Binding-site contacts:
Ligand atom O53 contacts residue ARG270 of chain 1.D at 2.9 Å (salt-bridge).
Ligand atom O51 contacts residue LYS507 of chain 1.D at 2.4 Å (salt-bridge).
Ligand atom O6 contacts residue TYR567 of chain 1.D at 3.9 Å.
Ligand atom O51 contacts residue LYS569 of chain 1.D at 2.5 Å (salt-bridge).
Ligand atom P5 contacts residue LYS507 of chain 1.D at 3.2 Å.
Ligand atom C4 contacts residue LYS569 of chain 1.D at 4.0 Å.
Ligand atom O43 contacts residue LEU269 of chain 1.D at 3.5 Å (h-bond).
Ligand atom P4 contacts residue LYS569 of chain 1.D at 4.0 Å.
Ligand atom O1 contacts residue ARG568 of chain 1.D at 3.3 Å (salt-bridge).
Ligand atom O53 contacts residue TYR567 of chain 1.D at 3.0 Å (h-bond).
Ligand atom O5 contacts residue ARG270 of chain 1.D at 4.0 Å.
Ligand atom O3 contacts residue ARG568 of chain 1.D at 3.7 Å.
Ligand atom O51 contacts residue ARG510 of chain 1.D at 3.5 Å (salt-bridge).
Ligand atom O5 contacts residue LYS569 of chain 1.D at 3.6 Å (salt-bridge).
Ligand atom P5 contacts residue LYS569 of chain 1.D at 3.5 Å.
Ligand atom O4 contacts residue LYS569 of chain 1.D at 4.2 Å.
Ligand atom O41 contacts residue LYS569 of chain 1.D at 2.9 Å (salt-bridge).
Ligand atom O53 contacts residue LYS507 of chain 1.D at 3.4 Å (salt-bridge).
Ligand atom O4 contacts residue ARG270 of chain 1.D at 4.2 Å.
Ligand atom O52 contacts residue LYS507 of chain 1.D at 3.7 Å.
Ligand atom C1 contacts residue ARG568 of chain 1.D at 4.3 Å.
Ligand atom P5 contacts residue TYR567 of chain 1.D at 3.3 Å.
Ligand atom O51 contacts residue TYR567 of chain 1.D at 2.9 Å (h-bond).
Ligand atom P5 contacts residue ARG270 of chain 1.D at 3.3 Å.
Ligand atom P4 contacts residue THR268 of chain 1.D at 4.3 Å.
Ligand atom O52 contacts residue LYS569 of chain 1.D at 4.1 Å.
Ligand atom O42 contacts residue ARG266 of chain 1.D at 2.7 Å (salt-bridge).
Ligand atom O42 contacts residue LYS569 of chain 1.D at 4.3 Å.
Ligand atom P4 contacts residue ARG266 of chain 1.D at 3.5 Å.
Ligand atom O12 contacts residue ARG568 of chain 1.D at 3.2 Å (salt-bridge).
Ligand atom O11 contacts residue ARG568 of chain 1.D at 3.1 Å (salt-bridge).
Ligand atom O43 contacts residue ARG266 of chain 1.D at 4.3 Å.
Ligand atom P1 contacts residue ARG568 of chain 1.D at 3.4 Å.
Ligand atom O43 contacts residue THR268 of chain 1.D at 4.0 Å.
Ligand atom O41 contacts residue ARG266 of chain 1.D at 3.2 Å (salt-bridge).
Ligand atom O52 contacts residue ARG270 of chain 1.D at 2.8 Å (salt-bridge).
Ligand atom C6 contacts residue ARG568 of chain 1.D at 4.2 Å.
Ligand atom C5 contacts residue ARG270 of chain 1.D at 4.0 Å.
Ligand atom O42 contacts residue THR268 of chain 1.D at 3.7 Å.
Ligand atom O5 contacts residue TYR567 of chain 1.D at 3.4 Å (h-bond).

Sequence of chain 1.D:
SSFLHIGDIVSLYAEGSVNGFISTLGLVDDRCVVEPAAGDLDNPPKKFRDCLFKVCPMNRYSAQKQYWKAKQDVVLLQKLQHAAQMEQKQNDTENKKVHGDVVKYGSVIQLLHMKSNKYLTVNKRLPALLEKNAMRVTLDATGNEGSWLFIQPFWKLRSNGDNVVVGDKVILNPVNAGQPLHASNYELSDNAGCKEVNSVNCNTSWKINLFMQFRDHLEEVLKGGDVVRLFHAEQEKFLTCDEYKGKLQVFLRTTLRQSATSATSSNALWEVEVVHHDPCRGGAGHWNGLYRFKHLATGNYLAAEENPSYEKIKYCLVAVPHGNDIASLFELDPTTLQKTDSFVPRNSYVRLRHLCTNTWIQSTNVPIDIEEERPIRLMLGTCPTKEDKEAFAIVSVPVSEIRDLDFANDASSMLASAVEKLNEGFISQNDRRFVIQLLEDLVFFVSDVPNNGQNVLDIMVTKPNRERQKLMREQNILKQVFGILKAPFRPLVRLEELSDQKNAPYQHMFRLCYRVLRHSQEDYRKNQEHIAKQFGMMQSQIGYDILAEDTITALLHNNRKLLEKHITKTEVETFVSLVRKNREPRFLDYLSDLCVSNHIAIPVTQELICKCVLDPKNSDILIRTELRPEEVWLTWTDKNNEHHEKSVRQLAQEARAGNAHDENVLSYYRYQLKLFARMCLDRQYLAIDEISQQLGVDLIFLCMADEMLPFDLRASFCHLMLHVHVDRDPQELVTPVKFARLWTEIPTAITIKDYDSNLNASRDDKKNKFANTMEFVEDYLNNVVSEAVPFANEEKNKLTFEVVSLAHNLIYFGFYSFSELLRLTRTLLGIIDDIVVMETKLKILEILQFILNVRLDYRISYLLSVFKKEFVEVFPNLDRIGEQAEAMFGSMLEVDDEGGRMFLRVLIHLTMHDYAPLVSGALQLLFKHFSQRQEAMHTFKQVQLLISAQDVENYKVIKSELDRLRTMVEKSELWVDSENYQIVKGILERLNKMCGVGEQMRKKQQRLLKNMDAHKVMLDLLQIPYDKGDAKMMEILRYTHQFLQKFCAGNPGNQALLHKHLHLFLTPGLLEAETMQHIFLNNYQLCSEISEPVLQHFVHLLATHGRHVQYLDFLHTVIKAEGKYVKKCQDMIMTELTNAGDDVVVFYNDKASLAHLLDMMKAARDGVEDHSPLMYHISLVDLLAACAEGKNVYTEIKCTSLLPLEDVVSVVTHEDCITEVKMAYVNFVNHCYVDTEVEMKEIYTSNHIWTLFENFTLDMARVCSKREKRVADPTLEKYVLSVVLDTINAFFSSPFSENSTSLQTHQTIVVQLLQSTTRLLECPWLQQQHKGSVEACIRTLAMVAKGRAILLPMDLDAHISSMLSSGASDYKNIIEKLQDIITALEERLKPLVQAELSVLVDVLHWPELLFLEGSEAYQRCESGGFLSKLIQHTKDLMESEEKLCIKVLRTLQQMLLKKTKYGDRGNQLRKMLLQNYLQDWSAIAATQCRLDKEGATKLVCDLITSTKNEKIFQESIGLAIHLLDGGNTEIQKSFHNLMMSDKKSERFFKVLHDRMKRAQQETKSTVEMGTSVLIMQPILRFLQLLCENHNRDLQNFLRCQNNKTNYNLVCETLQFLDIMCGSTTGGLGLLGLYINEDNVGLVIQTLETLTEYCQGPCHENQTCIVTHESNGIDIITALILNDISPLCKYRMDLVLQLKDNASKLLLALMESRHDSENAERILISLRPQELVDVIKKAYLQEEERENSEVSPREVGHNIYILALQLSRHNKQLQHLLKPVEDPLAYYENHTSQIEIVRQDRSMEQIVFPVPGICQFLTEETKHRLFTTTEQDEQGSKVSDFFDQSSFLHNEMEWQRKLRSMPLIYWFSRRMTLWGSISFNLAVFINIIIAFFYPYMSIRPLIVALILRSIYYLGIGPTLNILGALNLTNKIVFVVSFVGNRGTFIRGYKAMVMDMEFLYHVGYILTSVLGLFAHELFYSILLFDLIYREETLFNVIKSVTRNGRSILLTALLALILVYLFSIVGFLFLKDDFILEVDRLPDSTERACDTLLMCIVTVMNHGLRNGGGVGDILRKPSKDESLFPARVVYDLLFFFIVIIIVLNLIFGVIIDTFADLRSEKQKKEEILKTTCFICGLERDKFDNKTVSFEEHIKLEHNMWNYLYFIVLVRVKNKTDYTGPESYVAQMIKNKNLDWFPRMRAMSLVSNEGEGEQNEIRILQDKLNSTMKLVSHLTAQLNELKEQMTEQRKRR

This protein binds this small molecule.
Small molecule (SMILES): O=P(O)(O)O[C@@H]1[C@H](O)[C@H](O)[C@@H](OP(=O)(O)O)[C@H](OP(=O)(O)O)[C@H]1O